Sequence of chain 1.B:
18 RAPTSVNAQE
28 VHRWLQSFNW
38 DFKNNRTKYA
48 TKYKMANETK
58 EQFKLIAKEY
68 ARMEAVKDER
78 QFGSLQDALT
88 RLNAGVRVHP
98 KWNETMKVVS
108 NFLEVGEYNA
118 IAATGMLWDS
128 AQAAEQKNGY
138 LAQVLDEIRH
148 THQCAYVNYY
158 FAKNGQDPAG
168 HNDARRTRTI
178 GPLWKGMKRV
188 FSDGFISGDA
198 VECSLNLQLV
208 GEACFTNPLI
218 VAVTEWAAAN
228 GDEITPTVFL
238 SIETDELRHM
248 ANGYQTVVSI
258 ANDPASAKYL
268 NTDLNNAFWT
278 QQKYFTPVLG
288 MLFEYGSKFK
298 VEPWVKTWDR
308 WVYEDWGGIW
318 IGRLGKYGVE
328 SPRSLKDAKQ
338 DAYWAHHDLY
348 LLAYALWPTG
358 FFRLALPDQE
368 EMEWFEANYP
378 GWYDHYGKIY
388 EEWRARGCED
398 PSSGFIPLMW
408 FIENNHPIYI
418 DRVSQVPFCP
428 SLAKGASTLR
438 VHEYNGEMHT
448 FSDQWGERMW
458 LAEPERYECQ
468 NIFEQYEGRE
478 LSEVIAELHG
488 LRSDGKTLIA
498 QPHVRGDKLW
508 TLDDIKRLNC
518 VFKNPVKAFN

Binding-site contacts:
Ligand atom C2 contacts residue PHE359 of chain 1.B at 4.2 Å (hydrophobic).
Ligand atom CL5 contacts residue TYR347 of chain 1.B at 3.8 Å.
Ligand atom C3 contacts residue LEU289 of chain 1.B at 3.9 Å (hydrophobic).
Ligand atom O1 contacts residue THR102 of chain 1.B at 2.4 Å (h-bond).
Ligand atom CL5 contacts residue TYR292 of chain 1.B at 4.4 Å.
Ligand atom CL5 contacts residue LEU361 of chain 1.B at 4.2 Å.
Ligand atom C3 contacts residue THR102 of chain 1.B at 4.1 Å.
Ligand atom C4 contacts residue LEU361 of chain 1.B at 3.1 Å (hydrophobic).
Ligand atom CL5 contacts residue MET288 of chain 1.B at 3.8 Å.
Ligand atom C2 contacts residue LYS98 of chain 1.B at 4.3 Å.
Ligand atom C4 contacts residue GLY293 of chain 1.B at 4.2 Å.
Ligand atom CL5 contacts residue LEU289 of chain 1.B at 3.6 Å.
Ligand atom O1 contacts residue ARG360 of chain 1.B at 4.5 Å.
Ligand atom O1 contacts residue LYS98 of chain 1.B at 3.2 Å (salt-bridge).
Ligand atom C3 contacts residue PHE359 of chain 1.B at 4.2 Å (hydrophobic).
Ligand atom O1 contacts residue GLU101 of chain 1.B at 3.9 Å.
Ligand atom C2 contacts residue THR102 of chain 1.B at 3.4 Å.
Ligand atom CL5 contacts residue GLY293 of chain 1.B at 4.5 Å.
Ligand atom O1 contacts residue GLY293 of chain 1.B at 3.4 Å.
Ligand atom C3 contacts residue LEU361 of chain 1.B at 3.7 Å (hydrophobic).
Ligand atom C2 contacts residue ARG360 of chain 1.B at 4.1 Å.
Ligand atom C2 contacts residue LEU361 of chain 1.B at 4.0 Å (hydrophobic).
Ligand atom C4 contacts residue TYR292 of chain 1.B at 4.3 Å (hydrophobic).
Ligand atom C4 contacts residue TYR347 of chain 1.B at 4.2 Å (hydrophobic).
Ligand atom C2 contacts residue GLU101 of chain 1.B at 3.7 Å.
Ligand atom C4 contacts residue LEU289 of chain 1.B at 4.4 Å (hydrophobic).

A protein and the small-molecule ligand that binds it are described below.
Small molecule (SMILES): OCCCCl